Binding-site contacts:
Ligand atom C16 contacts residue MET118 of chain 1.A at 3.8 Å (hydrophobic).
Ligand atom C12 contacts residue ASN43 of chain 1.A at 3.2 Å.
Ligand atom O3 contacts residue MET83 of chain 1.A at 4.0 Å.
Ligand atom O3 contacts residue MET87 of chain 1.A at 3.7 Å.
Ligand atom C2 contacts residue LEU45 of chain 1.A at 3.9 Å (hydrophobic).
Ligand atom O3 contacts residue PHE102 of chain 1.A at 3.9 Å.
Ligand atom O3 contacts residue GLN49 of chain 1.A at 3.3 Å (h-bond).
Ligand atom C16 contacts residue THR215 of chain 1.A at 4.1 Å.
Ligand atom C6 contacts residue PHE102 of chain 1.A at 4.1 Å (hydrophobic).
Ligand atom C18 contacts residue THR215 of chain 1.A at 3.4 Å.
Ligand atom C17 contacts residue THR215 of chain 1.A at 3.8 Å.
Ligand atom C1 contacts residue LEU42 of chain 1.A at 3.9 Å (hydrophobic).
Ligand atom C3 contacts residue GLN49 of chain 1.A at 3.8 Å.
Ligand atom C5 contacts residue PHE102 of chain 1.A at 4.1 Å (hydrophobic).
Ligand atom O17 contacts residue LEU39 of chain 1.A at 4.0 Å.
Ligand atom C12 contacts residue LEU42 of chain 1.A at 3.4 Å (hydrophobic).
Ligand atom C17 contacts residue LEU39 of chain 1.A at 3.8 Å (hydrophobic).
Ligand atom C19 contacts residue MET80 of chain 1.A at 4.1 Å (hydrophobic).
Ligand atom O17 contacts residue ASN43 of chain 1.A at 2.7 Å (h-bond).
Ligand atom C4 contacts residue PHE102 of chain 1.A at 3.6 Å (hydrophobic).
Ligand atom C15 contacts residue LEU211 of chain 1.A at 4.0 Å (hydrophobic).
Ligand atom C13 contacts residue ASN43 of chain 1.A at 3.7 Å.
Ligand atom O17 contacts residue PHE229 of chain 1.A at 4.0 Å.
Ligand atom O3 contacts residue LEU45 of chain 1.A at 4.0 Å.
Ligand atom C3 contacts residue PHE102 of chain 1.A at 3.9 Å (hydrophobic).
Ligand atom C9 contacts residue LEU42 of chain 1.A at 4.0 Å (hydrophobic).
Ligand atom C17 contacts residue ASN43 of chain 1.A at 3.3 Å.
Ligand atom C11 contacts residue LEU42 of chain 1.A at 3.3 Å (hydrophobic).
Ligand atom C18 contacts residue MET80 of chain 1.A at 3.8 Å (hydrophobic).
Ligand atom C1 contacts residue GLY46 of chain 1.A at 4.0 Å.
Ligand atom O17 contacts residue THR215 of chain 1.A at 2.7 Å (h-bond).
Ligand atom C6 contacts residue VAL84 of chain 1.A at 4.0 Å (hydrophobic).
Ligand atom C15 contacts residue MET118 of chain 1.A at 3.8 Å (hydrophobic).
Ligand atom C16 contacts residue PHE214 of chain 1.A at 3.9 Å (hydrophobic).
Ligand atom O3 contacts residue ARG90 of chain 1.A at 3.0 Å (salt-bridge).
Ligand atom C8 contacts residue MET80 of chain 1.A at 4.1 Å (hydrophobic).
Ligand atom C19 contacts residue TRP79 of chain 1.A at 4.0 Å (hydrophobic).
Ligand atom C19 contacts residue MET83 of chain 1.A at 3.6 Å (hydrophobic).
Ligand atom C16 contacts residue LEU39 of chain 1.A at 3.9 Å (hydrophobic).
Ligand atom C2 contacts residue GLN49 of chain 1.A at 3.3 Å.

This small molecule binds to this protein.
Small molecule (SMILES): C[C@]12CC[C@H]3[C@@H](CCC4=CC(=O)CC[C@@]43C)[C@@H]1CC[C@@H]2O

Sequence of chain 1.A:
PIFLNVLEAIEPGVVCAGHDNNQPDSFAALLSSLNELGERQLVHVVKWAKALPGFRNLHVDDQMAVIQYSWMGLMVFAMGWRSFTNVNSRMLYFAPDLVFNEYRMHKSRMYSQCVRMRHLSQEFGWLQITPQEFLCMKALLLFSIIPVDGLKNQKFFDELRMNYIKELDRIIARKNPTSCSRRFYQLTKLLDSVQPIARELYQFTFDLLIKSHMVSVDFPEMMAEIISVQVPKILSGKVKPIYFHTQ